Binding-site contacts:
Ligand atom P contacts residue LYS112 of chain 1.A at 4.0 Å.
Ligand atom O2P contacts residue THR27 of chain 1.A at 3.4 Å (h-bond).
Ligand atom O2P contacts residue GLY26 of chain 1.A at 3.4 Å.
Ligand atom O1P contacts residue GLY28 of chain 1.A at 3.8 Å.
Ligand atom O1 contacts residue MET177 of chain 1.A at 3.0 Å.
Ligand atom P contacts residue TYR113 of chain 1.A at 3.6 Å.
Ligand atom O3 contacts residue ALA24 of chain 1.A at 3.4 Å.
Ligand atom O6 contacts residue TYR113 of chain 1.A at 2.5 Å (h-bond).
Ligand atom P contacts residue THR27 of chain 1.A at 3.8 Å.
Ligand atom C6 contacts residue TYR113 of chain 1.A at 3.2 Å (hydrophobic).
Ligand atom O1 contacts residue VAL160 of chain 1.A at 3.0 Å (h-bond).
Ligand atom O2P contacts residue GLY28 of chain 1.A at 2.6 Å (h-bond).
Ligand atom O1 contacts residue MET30 of chain 1.A at 3.5 Å.
Ligand atom O1P contacts residue LYS112 of chain 1.A at 3.4 Å (salt-bridge).
Ligand atom P contacts residue GLY28 of chain 1.A at 3.3 Å.
Ligand atom O5 contacts residue TYR113 of chain 1.A at 4.1 Å.
Ligand atom O5 contacts residue VAL160 of chain 1.A at 3.9 Å.
Ligand atom O1P contacts residue GLY26 of chain 1.A at 3.8 Å.
Ligand atom P contacts residue MET30 of chain 1.A at 3.9 Å.
Ligand atom O2P contacts residue MET30 of chain 1.A at 4.2 Å.
Ligand atom O4 contacts residue GLY21 of chain 1.A at 3.4 Å.
Ligand atom C1 contacts residue VAL160 of chain 1.A at 3.5 Å (hydrophobic).
Ligand atom O3P contacts residue MET30 of chain 1.A at 3.0 Å (h-bond).
Ligand atom O3P contacts residue LYS112 of chain 1.A at 3.5 Å (salt-bridge).
Ligand atom O2 contacts residue VAL160 of chain 1.A at 4.0 Å.
Ligand atom P contacts residue GLU29 of chain 1.A at 4.1 Å.
Ligand atom C4 contacts residue ALA24 of chain 1.A at 3.9 Å (hydrophobic).
Ligand atom C3 contacts residue ALA24 of chain 1.A at 4.2 Å (hydrophobic).
Ligand atom C5 contacts residue TYR113 of chain 1.A at 3.9 Å (hydrophobic).
Ligand atom C1 contacts residue MET177 of chain 1.A at 3.3 Å (hydrophobic).
Ligand atom O1P contacts residue THR27 of chain 1.A at 3.2 Å (h-bond).
Ligand atom O5 contacts residue MET30 of chain 1.A at 3.8 Å.
Ligand atom O6 contacts residue MET30 of chain 1.A at 3.3 Å.
Ligand atom O3P contacts residue TYR113 of chain 1.A at 3.6 Å.
Ligand atom O3P contacts residue GLY28 of chain 1.A at 3.1 Å (h-bond).
Ligand atom O1P contacts residue TYR113 of chain 1.A at 4.1 Å.
Ligand atom O3P contacts residue THR27 of chain 1.A at 3.4 Å (h-bond).
Ligand atom O3P contacts residue GLU29 of chain 1.A at 2.8 Å (salt-bridge).
Ligand atom O1 contacts residue ALA161 of chain 1.A at 3.6 Å.
Ligand atom C5 contacts residue MET30 of chain 1.A at 3.8 Å (hydrophobic).

Sequence of chain 1.A:
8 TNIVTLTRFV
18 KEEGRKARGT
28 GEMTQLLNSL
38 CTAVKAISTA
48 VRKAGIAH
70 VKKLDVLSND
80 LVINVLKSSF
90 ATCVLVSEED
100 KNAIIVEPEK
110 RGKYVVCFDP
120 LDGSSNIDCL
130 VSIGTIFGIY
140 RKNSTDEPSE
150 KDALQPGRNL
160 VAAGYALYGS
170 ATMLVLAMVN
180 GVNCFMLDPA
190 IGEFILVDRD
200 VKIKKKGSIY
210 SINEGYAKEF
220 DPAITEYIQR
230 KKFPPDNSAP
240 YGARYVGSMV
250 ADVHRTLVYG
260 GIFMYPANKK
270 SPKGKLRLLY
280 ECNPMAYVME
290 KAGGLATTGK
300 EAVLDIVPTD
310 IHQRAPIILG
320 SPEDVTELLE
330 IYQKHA

The small molecule below binds the protein below.
Small molecule (SMILES): O=P(O)(O)OC[C@H]1O[C@](O)(CO)[C@@H](O)[C@@H]1O